Sequence of chain 1.A:
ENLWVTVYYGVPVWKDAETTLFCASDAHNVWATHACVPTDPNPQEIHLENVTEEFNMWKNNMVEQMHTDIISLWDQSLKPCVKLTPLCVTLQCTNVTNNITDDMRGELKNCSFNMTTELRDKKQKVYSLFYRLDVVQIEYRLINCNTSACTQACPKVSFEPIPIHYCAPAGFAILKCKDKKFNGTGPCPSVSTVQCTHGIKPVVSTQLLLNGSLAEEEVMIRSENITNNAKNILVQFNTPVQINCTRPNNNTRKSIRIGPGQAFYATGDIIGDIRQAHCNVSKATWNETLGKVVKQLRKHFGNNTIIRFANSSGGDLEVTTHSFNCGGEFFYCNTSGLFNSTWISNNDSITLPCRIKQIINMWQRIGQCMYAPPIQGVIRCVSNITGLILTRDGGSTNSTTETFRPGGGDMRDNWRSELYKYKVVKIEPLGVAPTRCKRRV

The small molecule below binds the protein below.
Small molecule (SMILES): CC(=O)N[C@@H]1[C@@H](O)[C@H](O)[C@@H](CO)O[C@H]1O

Sequence of chain 1.E:
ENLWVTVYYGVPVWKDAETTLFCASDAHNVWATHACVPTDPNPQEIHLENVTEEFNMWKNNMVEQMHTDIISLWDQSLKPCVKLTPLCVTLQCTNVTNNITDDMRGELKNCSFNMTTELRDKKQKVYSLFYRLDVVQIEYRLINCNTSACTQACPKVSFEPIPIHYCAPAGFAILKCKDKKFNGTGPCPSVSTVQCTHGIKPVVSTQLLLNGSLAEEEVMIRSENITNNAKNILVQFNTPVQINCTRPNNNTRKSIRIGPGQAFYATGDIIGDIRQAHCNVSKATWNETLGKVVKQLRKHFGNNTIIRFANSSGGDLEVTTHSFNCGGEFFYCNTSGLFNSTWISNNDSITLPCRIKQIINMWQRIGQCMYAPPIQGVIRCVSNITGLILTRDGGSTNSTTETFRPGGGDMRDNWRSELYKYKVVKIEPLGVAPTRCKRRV

Binding-site contacts:
Ligand atom C5 contacts residue ASN122 of chain 1.A at 3.7 Å.
Ligand atom O7 contacts residue ASN122 of chain 1.A at 3.1 Å (h-bond).
Ligand atom C1 contacts residue ASN122 of chain 1.A at 1.4 Å.
Ligand atom C7 contacts residue ASN122 of chain 1.A at 3.2 Å.
Ligand atom C8 contacts residue THR98 of chain 1.A at 3.9 Å.
Ligand atom C3 contacts residue ASN122 of chain 1.A at 3.8 Å.
Ligand atom C4 contacts residue ASN122 of chain 1.A at 4.2 Å.
Ligand atom N2 contacts residue ASN122 of chain 1.A at 2.9 Å (h-bond).
Ligand atom C8 contacts residue ASN122 of chain 1.A at 4.4 Å.
Ligand atom C2 contacts residue ASN122 of chain 1.A at 2.5 Å.
Ligand atom O7 contacts residue THR98 of chain 1.A at 4.4 Å.
Ligand atom O7 contacts residue ASP129 of chain 1.E at 3.9 Å.
Ligand atom C8 contacts residue GLN100 of chain 1.A at 3.7 Å.
Ligand atom O5 contacts residue ASN122 of chain 1.A at 2.4 Å (h-bond).